Sequence of chain 1.A:
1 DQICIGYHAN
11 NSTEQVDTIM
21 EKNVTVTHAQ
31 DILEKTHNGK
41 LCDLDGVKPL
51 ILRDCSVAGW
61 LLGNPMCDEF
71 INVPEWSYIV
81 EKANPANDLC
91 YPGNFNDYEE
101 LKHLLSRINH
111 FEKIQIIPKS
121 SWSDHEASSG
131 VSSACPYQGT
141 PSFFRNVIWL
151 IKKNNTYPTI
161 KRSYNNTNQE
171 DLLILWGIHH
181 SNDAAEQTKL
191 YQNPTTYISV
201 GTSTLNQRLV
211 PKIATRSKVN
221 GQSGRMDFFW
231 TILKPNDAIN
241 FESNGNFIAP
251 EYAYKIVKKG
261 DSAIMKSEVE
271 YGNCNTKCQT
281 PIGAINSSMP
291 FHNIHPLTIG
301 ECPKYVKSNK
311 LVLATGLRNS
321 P

Binding-site contacts:
Ligand atom C5 contacts residue ASN11 of chain 1.A at 3.7 Å.
Ligand atom N2 contacts residue ASN11 of chain 1.A at 2.9 Å (h-bond).
Ligand atom C7 contacts residue ASN11 of chain 1.A at 4.1 Å.
Ligand atom C3 contacts residue ASN11 of chain 1.A at 3.8 Å.
Ligand atom C4 contacts residue ASN11 of chain 1.A at 4.1 Å.
Ligand atom C2 contacts residue ASN11 of chain 1.A at 2.4 Å.
Ligand atom O5 contacts residue ASN11 of chain 1.A at 2.4 Å (h-bond).
Ligand atom C1 contacts residue ASN11 of chain 1.A at 1.4 Å.

A small-molecule ligand and the protein it binds are described below.
Small molecule (SMILES): CC(=O)N[C@H]1[C@H](O[C@H]2[C@H](O)[C@@H](NC(C)=O)CO[C@@H]2CO)O[C@H](CO)[C@@H](O)[C@@H]1O